Sequence of chain 1.A:
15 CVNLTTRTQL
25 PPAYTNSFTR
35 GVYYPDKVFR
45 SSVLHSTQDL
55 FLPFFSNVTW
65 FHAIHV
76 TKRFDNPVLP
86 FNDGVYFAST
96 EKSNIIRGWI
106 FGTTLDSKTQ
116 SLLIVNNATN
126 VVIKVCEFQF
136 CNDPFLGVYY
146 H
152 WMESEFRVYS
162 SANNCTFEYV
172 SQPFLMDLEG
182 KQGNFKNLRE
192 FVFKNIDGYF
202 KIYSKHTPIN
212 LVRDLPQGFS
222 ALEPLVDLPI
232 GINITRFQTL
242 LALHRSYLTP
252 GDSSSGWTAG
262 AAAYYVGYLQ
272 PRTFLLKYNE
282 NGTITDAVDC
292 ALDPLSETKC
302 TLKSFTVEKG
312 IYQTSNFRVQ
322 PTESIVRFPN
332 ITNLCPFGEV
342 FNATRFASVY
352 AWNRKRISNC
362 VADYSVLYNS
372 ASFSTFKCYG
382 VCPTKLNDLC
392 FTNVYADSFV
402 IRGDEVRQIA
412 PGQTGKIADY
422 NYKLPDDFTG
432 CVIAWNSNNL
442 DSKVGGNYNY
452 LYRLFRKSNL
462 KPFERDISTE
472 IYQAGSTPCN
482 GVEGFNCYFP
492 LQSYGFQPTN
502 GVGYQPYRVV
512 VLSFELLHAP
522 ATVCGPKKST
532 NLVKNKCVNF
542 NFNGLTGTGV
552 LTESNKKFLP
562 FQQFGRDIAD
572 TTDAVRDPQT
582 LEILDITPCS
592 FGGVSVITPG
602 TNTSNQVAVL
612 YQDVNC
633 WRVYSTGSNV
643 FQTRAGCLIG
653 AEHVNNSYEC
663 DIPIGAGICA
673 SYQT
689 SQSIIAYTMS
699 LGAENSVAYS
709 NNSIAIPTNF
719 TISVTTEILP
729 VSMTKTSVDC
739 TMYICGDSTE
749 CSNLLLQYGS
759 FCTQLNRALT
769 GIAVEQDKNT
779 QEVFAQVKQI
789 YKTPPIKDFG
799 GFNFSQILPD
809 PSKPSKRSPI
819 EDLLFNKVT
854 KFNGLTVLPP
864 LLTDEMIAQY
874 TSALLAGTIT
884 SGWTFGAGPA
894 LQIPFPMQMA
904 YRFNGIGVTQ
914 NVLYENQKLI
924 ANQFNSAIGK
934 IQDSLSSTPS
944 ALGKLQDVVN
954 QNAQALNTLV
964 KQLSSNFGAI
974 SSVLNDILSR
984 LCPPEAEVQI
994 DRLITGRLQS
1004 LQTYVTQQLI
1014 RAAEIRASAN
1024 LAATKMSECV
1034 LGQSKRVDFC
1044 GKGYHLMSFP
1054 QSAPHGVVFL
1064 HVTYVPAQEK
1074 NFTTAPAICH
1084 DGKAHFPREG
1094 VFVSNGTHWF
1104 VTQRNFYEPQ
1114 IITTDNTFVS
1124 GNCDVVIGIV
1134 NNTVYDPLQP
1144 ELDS

A small-molecule ligand and the protein it binds are described below.
Small molecule (SMILES): CC(=O)N[C@@H]1[C@@H](O)[C@H](O)[C@@H](CO)O[C@H]1O

Binding-site contacts:
Ligand atom C8 contacts residue ASN343 of chain 1.A at 4.2 Å.
Ligand atom O6 contacts residue SER373 of chain 1.A at 3.0 Å (h-bond).
Ligand atom C6 contacts residue SER373 of chain 1.A at 4.1 Å.
Ligand atom C2 contacts residue ASN343 of chain 1.A at 2.5 Å.
Ligand atom O7 contacts residue ASN343 of chain 1.A at 3.4 Å (h-bond).
Ligand atom C5 contacts residue ASN343 of chain 1.A at 3.9 Å.
Ligand atom N2 contacts residue ASN343 of chain 1.A at 2.9 Å (h-bond).
Ligand atom O5 contacts residue ASN343 of chain 1.A at 2.5 Å (h-bond).
Ligand atom C8 contacts residue GLY339 of chain 1.A at 3.6 Å.
Ligand atom C1 contacts residue ASN343 of chain 1.A at 1.5 Å.
Ligand atom C4 contacts residue ASN343 of chain 1.A at 4.4 Å.
Ligand atom C3 contacts residue ASN343 of chain 1.A at 3.9 Å.
Ligand atom C7 contacts residue ASN343 of chain 1.A at 3.3 Å.